A small-molecule ligand and the protein it binds are described below.
Small molecule (SMILES): COc1ccc(OC2CN(c3ncnc4c3c(CC(C)C)nn4C)C2)cc1

Sequence of chain 1.B:
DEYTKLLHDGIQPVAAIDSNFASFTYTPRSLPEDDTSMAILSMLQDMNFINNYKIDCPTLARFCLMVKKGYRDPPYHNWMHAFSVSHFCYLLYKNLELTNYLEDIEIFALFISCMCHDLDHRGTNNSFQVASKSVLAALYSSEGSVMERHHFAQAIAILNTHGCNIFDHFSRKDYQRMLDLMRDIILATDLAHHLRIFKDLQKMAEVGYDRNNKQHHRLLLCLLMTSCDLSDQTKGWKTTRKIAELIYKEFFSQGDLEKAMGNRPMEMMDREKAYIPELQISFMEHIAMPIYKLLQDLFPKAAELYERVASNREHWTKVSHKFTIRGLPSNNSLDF

Binding-site contacts:
Ligand atom C8 contacts residue ILE252 of chain 1.B at 3.7 Å (hydrophobic).
Ligand atom N1 contacts residue GLN238 of chain 1.B at 2.9 Å (h-bond).
Ligand atom C20 contacts residue LEU235 of chain 1.B at 3.7 Å (hydrophobic).
Ligand atom C17 contacts residue ILE292 of chain 1.B at 3.9 Å (hydrophobic).
Ligand atom C8 contacts residue GLN285 of chain 1.B at 3.4 Å.
Ligand atom C5 contacts residue PHE288 of chain 1.B at 3.9 Å (hydrophobic).
Ligand atom C12 contacts residue TYR253 of chain 1.B at 4.0 Å (hydrophobic).
Ligand atom N1 contacts residue ILE252 of chain 1.B at 3.5 Å.
Ligand atom C19 contacts residue ILE292 of chain 1.B at 3.9 Å (hydrophobic).
Ligand atom C3 contacts residue PHE256 of chain 1.B at 3.9 Å (hydrophobic).
Ligand atom C6 contacts residue PHE288 of chain 1.B at 3.5 Å (hydrophobic).
Ligand atom C13 contacts residue PHE288 of chain 1.B at 3.8 Å (hydrophobic).
Ligand atom N5 contacts residue LEU235 of chain 1.B at 3.5 Å.
Ligand atom N4 contacts residue PHE288 of chain 1.B at 4.0 Å.
Ligand atom C1 contacts residue TYR81 of chain 1.B at 3.9 Å (hydrophobic).
Ligand atom C11 contacts residue PHE256 of chain 1.B at 3.9 Å (hydrophobic).
Ligand atom C9 contacts residue PHE288 of chain 1.B at 3.7 Å (hydrophobic).
Ligand atom C15 contacts residue ILE292 of chain 1.B at 3.2 Å (hydrophobic).
Ligand atom C20 contacts residue TYR81 of chain 1.B at 3.6 Å (hydrophobic).
Ligand atom N4 contacts residue LEU235 of chain 1.B at 3.9 Å.
Ligand atom O1 contacts residue PHE288 of chain 1.B at 3.3 Å.
Ligand atom N4 contacts residue ILE252 of chain 1.B at 3.9 Å.
Ligand atom N2 contacts residue GLN285 of chain 1.B at 3.1 Å (h-bond).
Ligand atom C7 contacts residue ILE252 of chain 1.B at 3.4 Å (hydrophobic).
Ligand atom C19 contacts residue LEU200 of chain 1.B at 3.8 Å (hydrophobic).
Ligand atom N1 contacts residue PHE288 of chain 1.B at 3.4 Å.
Ligand atom N2 contacts residue PHE288 of chain 1.B at 3.5 Å.
Ligand atom C6 contacts residue ILE252 of chain 1.B at 3.5 Å (hydrophobic).
Ligand atom C20 contacts residue ASP234 of chain 1.B at 4.0 Å.
Ligand atom C1 contacts residue HIS82 of chain 1.B at 3.7 Å.
Ligand atom C7 contacts residue PHE288 of chain 1.B at 3.5 Å (hydrophobic).
Ligand atom O2 contacts residue ILE292 of chain 1.B at 3.7 Å.
Ligand atom C8 contacts residue GLN238 of chain 1.B at 3.5 Å.
Ligand atom N2 contacts residue ILE252 of chain 1.B at 3.8 Å.
Ligand atom C12 contacts residue GLN285 of chain 1.B at 3.7 Å.
Ligand atom C14 contacts residue ILE292 of chain 1.B at 3.7 Å (hydrophobic).
Ligand atom C16 contacts residue ILE292 of chain 1.B at 3.3 Å (hydrophobic).
Ligand atom C9 contacts residue ILE252 of chain 1.B at 3.7 Å (hydrophobic).
Ligand atom C8 contacts residue PHE288 of chain 1.B at 3.4 Å (hydrophobic).
Ligand atom C10 contacts residue PHE288 of chain 1.B at 3.7 Å (hydrophobic).